Sequence of chain 56.A:
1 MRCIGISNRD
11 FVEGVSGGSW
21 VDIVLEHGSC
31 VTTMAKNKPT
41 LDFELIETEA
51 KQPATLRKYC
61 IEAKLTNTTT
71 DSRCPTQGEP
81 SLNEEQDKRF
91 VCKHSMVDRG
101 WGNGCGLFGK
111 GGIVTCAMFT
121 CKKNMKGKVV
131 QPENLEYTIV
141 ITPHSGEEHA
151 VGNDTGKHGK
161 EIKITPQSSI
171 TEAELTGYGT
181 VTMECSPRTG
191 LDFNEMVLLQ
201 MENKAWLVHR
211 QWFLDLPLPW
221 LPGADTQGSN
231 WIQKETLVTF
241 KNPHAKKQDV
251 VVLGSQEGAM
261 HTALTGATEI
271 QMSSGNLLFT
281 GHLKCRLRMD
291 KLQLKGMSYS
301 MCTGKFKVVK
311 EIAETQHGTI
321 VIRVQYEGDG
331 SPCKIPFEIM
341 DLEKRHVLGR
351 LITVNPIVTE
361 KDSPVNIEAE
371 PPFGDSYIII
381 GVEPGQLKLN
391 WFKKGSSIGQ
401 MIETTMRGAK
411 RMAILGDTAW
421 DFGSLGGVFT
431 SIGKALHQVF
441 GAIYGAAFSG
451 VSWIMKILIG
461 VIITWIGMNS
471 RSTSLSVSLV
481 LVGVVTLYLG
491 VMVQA

Sequence of chain 51.A:
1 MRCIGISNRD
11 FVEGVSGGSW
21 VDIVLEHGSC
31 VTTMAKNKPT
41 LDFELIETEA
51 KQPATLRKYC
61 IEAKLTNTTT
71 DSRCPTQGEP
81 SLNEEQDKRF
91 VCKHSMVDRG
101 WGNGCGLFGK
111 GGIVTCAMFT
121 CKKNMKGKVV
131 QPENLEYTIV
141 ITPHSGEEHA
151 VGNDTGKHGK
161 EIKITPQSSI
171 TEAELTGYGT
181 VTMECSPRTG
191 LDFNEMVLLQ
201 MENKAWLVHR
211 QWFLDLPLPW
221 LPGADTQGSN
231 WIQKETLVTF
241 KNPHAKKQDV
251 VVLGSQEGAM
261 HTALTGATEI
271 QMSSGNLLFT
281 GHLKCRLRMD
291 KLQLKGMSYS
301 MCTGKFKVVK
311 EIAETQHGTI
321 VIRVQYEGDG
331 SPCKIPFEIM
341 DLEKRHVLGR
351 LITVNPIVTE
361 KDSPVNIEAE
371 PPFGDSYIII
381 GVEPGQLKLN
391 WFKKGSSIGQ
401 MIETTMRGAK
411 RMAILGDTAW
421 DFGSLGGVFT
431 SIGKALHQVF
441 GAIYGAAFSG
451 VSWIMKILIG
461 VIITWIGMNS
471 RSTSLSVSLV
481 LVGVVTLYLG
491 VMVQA

The protein below binds the small molecule below.
Small molecule (SMILES): CC(=O)N[C@H]1[C@H](O[C@H]2[C@H](O)[C@@H](NC(C)=O)CO[C@@H]2CO)O[C@H](CO)[C@@H](O)[C@@H]1O

Binding-site contacts:
Ligand atom C6 contacts residue GLY156 of chain 51.A at 4.0 Å.
Ligand atom C5 contacts residue ASN153 of chain 51.A at 3.6 Å.
Ligand atom O7 contacts residue HIS149 of chain 51.A at 3.3 Å.
Ligand atom C3 contacts residue HIS149 of chain 51.A at 4.0 Å.
Ligand atom C5 contacts residue HIS149 of chain 51.A at 3.6 Å.
Ligand atom C1 contacts residue HIS149 of chain 51.A at 3.5 Å.
Ligand atom C4 contacts residue HIS149 of chain 51.A at 3.4 Å.
Ligand atom O5 contacts residue THR155 of chain 51.A at 3.4 Å (h-bond).
Ligand atom N2 contacts residue HIS149 of chain 51.A at 4.3 Å.
Ligand atom O5 contacts residue HIS158 of chain 51.A at 3.4 Å.
Ligand atom C6 contacts residue HIS149 of chain 51.A at 4.3 Å.
Ligand atom O3 contacts residue HIS149 of chain 51.A at 4.0 Å.
Ligand atom N2 contacts residue ASN153 of chain 51.A at 3.1 Å (h-bond).
Ligand atom C5 contacts residue THR155 of chain 51.A at 4.0 Å.
Ligand atom O5 contacts residue ASN153 of chain 51.A at 2.2 Å (h-bond).
Ligand atom C2 contacts residue HIS149 of chain 51.A at 3.5 Å.
Ligand atom C8 contacts residue ASN153 of chain 51.A at 4.4 Å.
Ligand atom O4 contacts residue HIS149 of chain 51.A at 4.3 Å.
Ligand atom O5 contacts residue HIS149 of chain 51.A at 3.6 Å.
Ligand atom C7 contacts residue ASN153 of chain 51.A at 4.1 Å.
Ligand atom C1 contacts residue HIS158 of chain 51.A at 4.1 Å.
Ligand atom O6 contacts residue HIS158 of chain 51.A at 4.2 Å.
Ligand atom C5 contacts residue HIS158 of chain 51.A at 4.4 Å.
Ligand atom C5 contacts residue GLY156 of chain 51.A at 4.3 Å.
Ligand atom C1 contacts residue ASN153 of chain 51.A at 1.4 Å.
Ligand atom C8 contacts residue GLY102 of chain 56.A at 3.6 Å.
Ligand atom C7 contacts residue HIS149 of chain 51.A at 4.3 Å.
Ligand atom C2 contacts residue ASN153 of chain 51.A at 2.6 Å.
Ligand atom O6 contacts residue HIS149 of chain 51.A at 3.2 Å.
Ligand atom C4 contacts residue ASN153 of chain 51.A at 4.2 Å.
Ligand atom C1 contacts residue THR155 of chain 51.A at 3.3 Å.
Ligand atom C6 contacts residue HIS158 of chain 51.A at 4.2 Å.
Ligand atom O5 contacts residue GLY156 of chain 51.A at 4.2 Å.
Ligand atom C3 contacts residue ASN153 of chain 51.A at 3.9 Å.